Binding-site contacts:
Ligand atom C3 contacts residue PHE397 of chain 1.M at 3.7 Å (hydrophobic).
Ligand atom O12 contacts residue SER26 of chain 1.N at 2.7 Å (h-bond).
Ligand atom C10 contacts residue TPP1 of chain 1.HB at 3.7 Å.
Ligand atom O8 contacts residue TPP1 of chain 1.HB at 2.8 Å (h-bond).
Ligand atom C4 contacts residue THR377 of chain 1.M at 3.5 Å.
Ligand atom C1 contacts residue HIS281 of chain 1.M at 3.6 Å.
Ligand atom C6 contacts residue HIS281 of chain 1.M at 3.4 Å.
Ligand atom O8 contacts residue LEU110 of chain 1.N at 3.3 Å.
Ligand atom O8 contacts residue GLY401 of chain 1.M at 4.0 Å.
Ligand atom C7 contacts residue LEU110 of chain 1.N at 3.4 Å (hydrophobic).
Ligand atom C10 contacts residue HIS281 of chain 1.M at 4.1 Å.
Ligand atom C7 contacts residue HIS281 of chain 1.M at 3.9 Å.
Ligand atom C2 contacts residue TPP1 of chain 1.HB at 4.0 Å.
Ligand atom O8 contacts residue HIS70 of chain 1.N at 2.8 Å (h-bond).
Ligand atom C2 contacts residue HIS281 of chain 1.M at 4.3 Å.
Ligand atom O12 contacts residue LEU110 of chain 1.N at 3.3 Å.
Ligand atom C5 contacts residue ALA460 of chain 1.M at 4.3 Å (hydrophobic).
Ligand atom C1 contacts residue LEU110 of chain 1.N at 4.4 Å (hydrophobic).
Ligand atom C7 contacts residue TPP1 of chain 1.HB at 3.7 Å.
Ligand atom C10 contacts residue LEU110 of chain 1.N at 3.5 Å (hydrophobic).
Ligand atom C3 contacts residue THR377 of chain 1.M at 3.9 Å.
Ligand atom C10 contacts residue SER26 of chain 1.N at 3.3 Å.
Ligand atom C7 contacts residue HIS70 of chain 1.N at 3.7 Å.
Ligand atom C2 contacts residue GLY401 of chain 1.M at 3.6 Å.
Ligand atom C6 contacts residue TPP1 of chain 1.HB at 3.9 Å.
Ligand atom C10 contacts residue HIS70 of chain 1.N at 3.9 Å.
Ligand atom O11 contacts residue TPP1 of chain 1.HB at 3.2 Å.
Ligand atom O11 contacts residue GLY25 of chain 1.N at 3.8 Å.
Ligand atom C5 contacts residue THR377 of chain 1.M at 3.9 Å.
Ligand atom O11 contacts residue LEU461 of chain 1.M at 3.5 Å.
Ligand atom C5 contacts residue TPP1 of chain 1.HB at 4.2 Å.
Ligand atom C3 contacts residue GLY401 of chain 1.M at 4.2 Å.
Ligand atom C7 contacts residue SER26 of chain 1.N at 4.4 Å.
Ligand atom C1 contacts residue TPP1 of chain 1.HB at 3.7 Å.
Ligand atom C5 contacts residue HIS281 of chain 1.M at 3.9 Å.
Ligand atom O11 contacts residue SER26 of chain 1.N at 2.9 Å (h-bond).
Ligand atom O11 contacts residue LEU110 of chain 1.N at 4.3 Å.
Ligand atom C4 contacts residue PHE397 of chain 1.M at 4.0 Å (hydrophobic).
Ligand atom O12 contacts residue HIS281 of chain 1.M at 3.2 Å.
Ligand atom O11 contacts residue HIS70 of chain 1.N at 3.8 Å.

The protein below binds the small molecule below.
Small molecule (SMILES): O=C(O)[C@H](O)c1ccccc1

Sequence of chain 1.N:
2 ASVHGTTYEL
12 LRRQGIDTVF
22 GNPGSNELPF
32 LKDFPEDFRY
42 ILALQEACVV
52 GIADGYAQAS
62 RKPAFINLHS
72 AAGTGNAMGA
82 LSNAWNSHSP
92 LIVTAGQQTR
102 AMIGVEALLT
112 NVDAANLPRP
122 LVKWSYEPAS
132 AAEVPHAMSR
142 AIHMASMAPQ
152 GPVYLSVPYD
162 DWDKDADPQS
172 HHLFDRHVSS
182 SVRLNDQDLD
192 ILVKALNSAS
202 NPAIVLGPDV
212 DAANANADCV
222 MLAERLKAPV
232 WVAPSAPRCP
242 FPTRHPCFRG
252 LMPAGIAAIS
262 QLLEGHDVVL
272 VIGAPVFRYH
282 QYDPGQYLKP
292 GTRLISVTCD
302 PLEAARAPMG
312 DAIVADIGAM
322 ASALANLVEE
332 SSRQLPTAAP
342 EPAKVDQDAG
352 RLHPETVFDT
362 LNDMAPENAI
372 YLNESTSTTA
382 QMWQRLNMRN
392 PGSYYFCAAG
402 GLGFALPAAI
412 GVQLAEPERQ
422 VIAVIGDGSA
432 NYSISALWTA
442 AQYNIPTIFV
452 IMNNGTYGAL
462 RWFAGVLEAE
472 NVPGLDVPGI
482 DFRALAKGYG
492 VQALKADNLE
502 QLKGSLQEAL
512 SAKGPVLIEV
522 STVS

Sequence of chain 1.M:
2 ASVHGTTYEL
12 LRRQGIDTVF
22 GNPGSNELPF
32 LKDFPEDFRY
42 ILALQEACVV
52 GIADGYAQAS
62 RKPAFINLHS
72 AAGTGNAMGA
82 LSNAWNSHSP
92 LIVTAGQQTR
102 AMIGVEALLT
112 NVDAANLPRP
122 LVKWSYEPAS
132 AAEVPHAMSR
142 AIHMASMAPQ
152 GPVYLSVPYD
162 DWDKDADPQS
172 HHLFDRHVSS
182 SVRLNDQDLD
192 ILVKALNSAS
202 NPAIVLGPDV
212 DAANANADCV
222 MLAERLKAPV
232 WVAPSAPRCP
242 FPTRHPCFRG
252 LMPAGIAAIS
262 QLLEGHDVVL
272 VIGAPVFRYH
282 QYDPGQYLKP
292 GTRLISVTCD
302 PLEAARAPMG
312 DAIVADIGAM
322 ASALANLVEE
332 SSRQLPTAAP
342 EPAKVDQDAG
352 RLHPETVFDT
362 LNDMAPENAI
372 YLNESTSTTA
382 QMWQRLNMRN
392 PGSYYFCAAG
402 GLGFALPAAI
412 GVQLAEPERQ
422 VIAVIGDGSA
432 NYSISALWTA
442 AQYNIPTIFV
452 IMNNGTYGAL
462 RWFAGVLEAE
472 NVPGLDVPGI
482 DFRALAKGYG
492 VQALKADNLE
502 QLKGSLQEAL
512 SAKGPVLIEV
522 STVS